Sequence of chain 2.A:
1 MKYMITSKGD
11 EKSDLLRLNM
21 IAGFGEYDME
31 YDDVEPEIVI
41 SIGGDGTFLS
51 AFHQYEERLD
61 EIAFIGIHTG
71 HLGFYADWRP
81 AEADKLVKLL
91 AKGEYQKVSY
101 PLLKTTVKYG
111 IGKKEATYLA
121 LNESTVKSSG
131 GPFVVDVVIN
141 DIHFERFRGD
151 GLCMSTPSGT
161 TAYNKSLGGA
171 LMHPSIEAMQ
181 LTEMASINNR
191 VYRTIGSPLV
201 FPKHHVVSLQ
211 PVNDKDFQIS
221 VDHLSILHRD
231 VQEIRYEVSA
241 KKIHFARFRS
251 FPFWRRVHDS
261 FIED

Sequence of chain 3.A:
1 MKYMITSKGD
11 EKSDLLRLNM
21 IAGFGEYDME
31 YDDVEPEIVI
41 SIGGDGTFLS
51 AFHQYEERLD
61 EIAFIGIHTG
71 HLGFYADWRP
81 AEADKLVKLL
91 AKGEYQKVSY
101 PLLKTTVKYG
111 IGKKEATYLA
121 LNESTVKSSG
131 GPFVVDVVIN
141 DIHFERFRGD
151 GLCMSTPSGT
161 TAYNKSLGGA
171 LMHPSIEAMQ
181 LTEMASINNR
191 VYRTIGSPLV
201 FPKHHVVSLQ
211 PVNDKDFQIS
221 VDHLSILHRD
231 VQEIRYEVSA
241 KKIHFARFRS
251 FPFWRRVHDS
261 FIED

Binding-site contacts:
Ligand atom C3' contacts residue GLU123 of chain 2.A at 3.1 Å.
Ligand atom N61 contacts residue SER158 of chain 2.A at 3.2 Å (h-bond).
Ligand atom N11 contacts residue THR161 of chain 2.A at 2.6 Å (h-bond).
Ligand atom N11 contacts residue PHE74 of chain 2.A at 3.5 Å.
Ligand atom C81 contacts residue ASN122 of chain 2.A at 3.6 Å.
Ligand atom O2' contacts residue ASN122 of chain 2.A at 3.7 Å.
Ligand atom N62 contacts residue ASP150 of chain 3.A at 3.0 Å (salt-bridge).
Ligand atom N32 contacts residue TYR163 of chain 2.A at 3.3 Å (h-bond).
Ligand atom C61 contacts residue THR161 of chain 2.A at 3.5 Å.
Ligand atom C52 contacts residue TYR163 of chain 2.A at 3.8 Å (hydrophobic).
Ligand atom C21 contacts residue PHE74 of chain 2.A at 3.4 Å (hydrophobic).
Ligand atom O3' contacts residue GLU123 of chain 2.A at 2.6 Å (salt-bridge).
Ligand atom C22 contacts residue ALA162 of chain 2.A at 3.8 Å (hydrophobic).
Ligand atom O3' contacts residue ASP222 of chain 2.A at 3.8 Å.
Ligand atom C61 contacts residue ALA162 of chain 2.A at 3.6 Å (hydrophobic).
Ligand atom C22 contacts residue TYR163 of chain 2.A at 3.5 Å (hydrophobic).
Ligand atom N11 contacts residue ALA162 of chain 2.A at 3.7 Å.
Ligand atom C22 contacts residue SER166 of chain 2.A at 3.0 Å.
Ligand atom C51 contacts residue ASN122 of chain 2.A at 3.8 Å.
Ligand atom N12 contacts residue ILE187 of chain 3.A at 3.3 Å.
Ligand atom C51 contacts residue ALA162 of chain 2.A at 3.7 Å (hydrophobic).
Ligand atom C81 contacts residue ASP45 of chain 2.A at 3.5 Å.
Ligand atom N62 contacts residue TYR163 of chain 2.A at 3.7 Å.
Ligand atom N62 contacts residue ALA185 of chain 3.A at 3.1 Å (h-bond).
Ligand atom N12 contacts residue SER166 of chain 2.A at 2.8 Å (h-bond).
Ligand atom N61 contacts residue THR161 of chain 2.A at 3.5 Å (h-bond).
Ligand atom O2R contacts residue LEU72 of chain 2.A at 3.6 Å.
Ligand atom O2' contacts residue TYR163 of chain 2.A at 3.4 Å (h-bond).
Ligand atom N61 contacts residue ASN122 of chain 2.A at 3.1 Å (h-bond).
Ligand atom O2R contacts residue ASP45 of chain 2.A at 3.3 Å (salt-bridge).
Ligand atom N61 contacts residue TYR75 of chain 2.A at 3.5 Å (h-bond).
Ligand atom C21 contacts residue THR161 of chain 2.A at 3.2 Å.
Ligand atom O2' contacts residue ALA162 of chain 2.A at 3.1 Å.
Ligand atom O3' contacts residue ASN122 of chain 2.A at 3.0 Å (h-bond).
Ligand atom C22 contacts residue ILE187 of chain 3.A at 3.6 Å (hydrophobic).
Ligand atom C62 contacts residue TYR163 of chain 2.A at 3.7 Å (hydrophobic).
Ligand atom N32 contacts residue ALA162 of chain 2.A at 3.7 Å.
Ligand atom O2' contacts residue GLU123 of chain 2.A at 2.6 Å (salt-bridge).
Ligand atom C2' contacts residue GLU123 of chain 2.A at 3.2 Å.
Ligand atom N71 contacts residue ASN122 of chain 2.A at 3.0 Å (h-bond).

The small molecule below binds the protein below.
Small molecule (SMILES): Nc1ncnc2c1ncn2[C@@H]1O[C@H](CSSC[C@H]2O[C@@H](n3cnc4c(N)ncnc43)[C@H](O)[C@@H]2O)[C@@H](O)[C@H]1O